Binding-site contacts:
Ligand atom N8 contacts residue LEU143 of chain 1.A at 3.6 Å.
Ligand atom C11 contacts residue LYS45 of chain 1.A at 3.5 Å.
Ligand atom N4 contacts residue VAL31 of chain 1.A at 4.0 Å.
Ligand atom C22 contacts residue GLY95 of chain 1.A at 3.7 Å.
Ligand atom C3 contacts residue THR89 of chain 1.A at 3.8 Å.
Ligand atom O16 contacts residue TYR91 of chain 1.A at 3.8 Å.
Ligand atom C24 contacts residue LEU23 of chain 1.A at 3.4 Å (hydrophobic).
Ligand atom C12 contacts residue GLU60 of chain 1.A at 3.7 Å.
Ligand atom C26 contacts residue LEU23 of chain 1.A at 3.3 Å (hydrophobic).
Ligand atom O16 contacts residue GLU90 of chain 1.A at 3.9 Å.
Ligand atom C2 contacts residue THR89 of chain 1.A at 3.8 Å.
Ligand atom C7 contacts residue LEU143 of chain 1.A at 3.7 Å (hydrophobic).
Ligand atom C18 contacts residue TYR91 of chain 1.A at 3.5 Å (hydrophobic).
Ligand atom C11 contacts residue ALA43 of chain 1.A at 3.9 Å (hydrophobic).
Ligand atom N8 contacts residue VAL73 of chain 1.A at 3.6 Å.
Ligand atom C13 contacts residue LEU143 of chain 1.A at 3.9 Å (hydrophobic).
Ligand atom C13 contacts residue ALA43 of chain 1.A at 3.7 Å (hydrophobic).
Ligand atom C10 contacts residue ILE87 of chain 1.A at 4.0 Å (hydrophobic).
Ligand atom C6 contacts residue SER153 of chain 1.A at 3.5 Å.
Ligand atom C7 contacts residue ALA43 of chain 1.A at 3.5 Å (hydrophobic).
Ligand atom C20 contacts residue MET92 of chain 1.A at 3.3 Å (hydrophobic).
Ligand atom C18 contacts residue MET92 of chain 1.A at 3.1 Å (hydrophobic).
Ligand atom C5 contacts residue THR89 of chain 1.A at 3.8 Å.
Ligand atom N8 contacts residue GLU90 of chain 1.A at 3.2 Å (salt-bridge).
Ligand atom C12 contacts residue SER153 of chain 1.A at 3.9 Å.
Ligand atom C14 contacts residue THR89 of chain 1.A at 3.6 Å.
Ligand atom C19 contacts residue GLY95 of chain 1.A at 3.8 Å.
Ligand atom C11 contacts residue ILE44 of chain 1.A at 4.0 Å (hydrophobic).
Ligand atom C3 contacts residue LEU143 of chain 1.A at 3.6 Å (hydrophobic).
Ligand atom C20 contacts residue TYR91 of chain 1.A at 3.8 Å (hydrophobic).
Ligand atom N8 contacts residue ALA43 of chain 1.A at 3.8 Å.
Ligand atom C9 contacts residue VAL31 of chain 1.A at 3.7 Å (hydrophobic).
Ligand atom C3 contacts residue ALA43 of chain 1.A at 3.5 Å (hydrophobic).
Ligand atom N8 contacts residue THR89 of chain 1.A at 3.0 Å (h-bond).
Ligand atom O16 contacts residue MET92 of chain 1.A at 2.8 Å (h-bond).
Ligand atom C23 contacts residue CYS96 of chain 1.A at 4.0 Å (hydrophobic).
Ligand atom O16 contacts residue ALA43 of chain 1.A at 3.7 Å.
Ligand atom C15 contacts residue MET92 of chain 1.A at 3.9 Å (hydrophobic).
Ligand atom C14 contacts residue GLU60 of chain 1.A at 3.6 Å.
Ligand atom C10 contacts residue THR89 of chain 1.A at 3.4 Å.

Sequence of chain 1.A:
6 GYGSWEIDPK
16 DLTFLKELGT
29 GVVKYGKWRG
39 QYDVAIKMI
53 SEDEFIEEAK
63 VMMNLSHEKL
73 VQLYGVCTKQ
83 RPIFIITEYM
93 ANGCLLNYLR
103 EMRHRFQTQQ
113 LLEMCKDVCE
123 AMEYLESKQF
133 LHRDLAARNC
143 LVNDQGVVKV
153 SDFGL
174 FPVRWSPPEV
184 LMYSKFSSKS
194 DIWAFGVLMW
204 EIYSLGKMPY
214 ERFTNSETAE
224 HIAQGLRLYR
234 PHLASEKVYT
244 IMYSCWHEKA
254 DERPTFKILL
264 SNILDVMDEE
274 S

A small-molecule ligand and the protein it binds are described below.
Small molecule (SMILES): Cc1ccccc1-n1ncc(C(=O)c2cccc(C3CCN(S(C)(=O)=O)CC3)c2)c1N